Binding-site contacts:
Ligand atom O contacts residue GLU254 of chain 1.A at 4.0 Å.
Ligand atom C contacts residue SER257 of chain 1.A at 4.1 Å.
Ligand atom OXT contacts residue GLU254 of chain 1.A at 4.2 Å.
Ligand atom CA contacts residue PHE258 of chain 1.A at 3.8 Å (hydrophobic).
Ligand atom OG contacts residue PHE258 of chain 1.A at 4.2 Å.
Ligand atom O contacts residue SER257 of chain 1.A at 3.0 Å (h-bond).
Ligand atom OG contacts residue PRO217 of chain 1.A at 3.5 Å.
Ligand atom N contacts residue ALA261 of chain 1.A at 4.4 Å.
Ligand atom OXT contacts residue PHE258 of chain 1.A at 3.7 Å.
Ligand atom N contacts residue SER257 of chain 1.A at 4.2 Å.
Ligand atom O contacts residue PHE258 of chain 1.A at 3.4 Å (h-bond).
Ligand atom CB contacts residue PHE258 of chain 1.A at 3.9 Å (hydrophobic).
Ligand atom C contacts residue PHE258 of chain 1.A at 3.8 Å (hydrophobic).

The small molecule below binds the protein below.
Small molecule (SMILES): N[C@@H](CO)C(=O)O

Sequence of chain 1.A:
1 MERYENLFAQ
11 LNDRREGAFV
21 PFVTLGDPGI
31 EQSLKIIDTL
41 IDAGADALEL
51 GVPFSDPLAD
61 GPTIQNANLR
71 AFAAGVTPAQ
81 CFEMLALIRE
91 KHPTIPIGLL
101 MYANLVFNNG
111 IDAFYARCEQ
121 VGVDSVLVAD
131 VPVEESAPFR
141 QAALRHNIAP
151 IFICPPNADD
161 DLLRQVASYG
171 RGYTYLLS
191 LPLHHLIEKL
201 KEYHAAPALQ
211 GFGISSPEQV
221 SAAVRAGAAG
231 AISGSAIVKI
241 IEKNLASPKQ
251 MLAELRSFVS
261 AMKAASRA